The small molecule below binds the protein below.
Small molecule (SMILES): CC(=O)N[C@@H]1[C@@H](O)[C@H](O)[C@@H](CO[C@@H]2O[C@@H](C)[C@@H](O)[C@@H](O)[C@@H]2O)O[C@H]1O

Sequence of chain 1.A:
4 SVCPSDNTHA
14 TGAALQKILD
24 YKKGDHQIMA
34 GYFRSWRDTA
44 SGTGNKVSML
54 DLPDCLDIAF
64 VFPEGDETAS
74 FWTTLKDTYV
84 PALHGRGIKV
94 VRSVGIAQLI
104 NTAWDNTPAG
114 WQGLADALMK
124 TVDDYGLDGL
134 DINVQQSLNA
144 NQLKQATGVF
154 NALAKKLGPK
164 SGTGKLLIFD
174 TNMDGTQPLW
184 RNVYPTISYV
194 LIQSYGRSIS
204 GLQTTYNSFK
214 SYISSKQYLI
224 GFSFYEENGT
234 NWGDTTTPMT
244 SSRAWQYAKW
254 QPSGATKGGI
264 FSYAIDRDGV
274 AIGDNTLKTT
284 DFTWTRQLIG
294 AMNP

Binding-site contacts:
Ligand atom C3 contacts residue GLN138 of chain 1.A at 4.1 Å.
Ligand atom O5 contacts residue GLN196 of chain 1.A at 4.2 Å.
Ligand atom O3 contacts residue SER197 of chain 1.A at 3.7 Å.
Ligand atom C6 contacts residue ASN175 of chain 1.A at 3.6 Å.
Ligand atom O3 contacts residue ARG200 of chain 1.A at 2.9 Å (salt-bridge).
Ligand atom C6 contacts residue GLN138 of chain 1.A at 4.2 Å.
Ligand atom O2 contacts residue GLN196 of chain 1.A at 3.2 Å.
Ligand atom C2 contacts residue ASN175 of chain 1.A at 3.9 Å.
Ligand atom O6 contacts residue TYR198 of chain 1.A at 3.1 Å.
Ligand atom C2 contacts residue SER197 of chain 1.A at 4.3 Å.
Ligand atom O3 contacts residue TYR198 of chain 1.A at 2.7 Å (h-bond).
Ligand atom C6 contacts residue TRP235 of chain 1.A at 3.9 Å (hydrophobic).
Ligand atom C3 contacts residue TRP235 of chain 1.A at 4.0 Å (hydrophobic).
Ligand atom O4 contacts residue ARG200 of chain 1.A at 2.7 Å (salt-bridge).
Ligand atom O5 contacts residue ASN175 of chain 1.A at 2.8 Å (h-bond).
Ligand atom C4 contacts residue ARG200 of chain 1.A at 3.9 Å.
Ligand atom C2 contacts residue ARG200 of chain 1.A at 4.0 Å.
Ligand atom C6 contacts residue GLN196 of chain 1.A at 4.0 Å.
Ligand atom C6 contacts residue TYR198 of chain 1.A at 3.3 Å (hydrophobic).
Ligand atom C5 contacts residue TRP235 of chain 1.A at 4.1 Å (hydrophobic).
Ligand atom C2 contacts residue GLN196 of chain 1.A at 3.4 Å.
Ligand atom O2 contacts residue TYR198 of chain 1.A at 2.9 Å (h-bond).
Ligand atom C3 contacts residue ARG200 of chain 1.A at 4.0 Å.
Ligand atom O4 contacts residue ASN175 of chain 1.A at 4.0 Å.
Ligand atom O6 contacts residue TRP235 of chain 1.A at 3.6 Å.
Ligand atom O4 contacts residue GLN196 of chain 1.A at 4.3 Å.
Ligand atom O4 contacts residue GLN138 of chain 1.A at 3.0 Å (h-bond).
Ligand atom C1 contacts residue TYR198 of chain 1.A at 4.1 Å (hydrophobic).
Ligand atom O3 contacts residue GLN196 of chain 1.A at 4.0 Å.
Ligand atom O5 contacts residue TRP235 of chain 1.A at 3.5 Å.
Ligand atom C1 contacts residue GLN196 of chain 1.A at 3.6 Å.
Ligand atom C2 contacts residue TYR198 of chain 1.A at 3.9 Å (hydrophobic).
Ligand atom C5 contacts residue GLN138 of chain 1.A at 3.9 Å.
Ligand atom C1 contacts residue ASN175 of chain 1.A at 3.7 Å.
Ligand atom C5 contacts residue ASN175 of chain 1.A at 3.7 Å.
Ligand atom C3 contacts residue TYR198 of chain 1.A at 3.5 Å (hydrophobic).
Ligand atom C4 contacts residue GLN138 of chain 1.A at 4.0 Å.
Ligand atom O2 contacts residue SER197 of chain 1.A at 3.4 Å (h-bond).
Ligand atom O1 contacts residue TRP235 of chain 1.A at 4.1 Å.
Ligand atom O6 contacts residue GLN196 of chain 1.A at 4.2 Å.